A protein and the small-molecule ligand that binds it are described below.
Small molecule (SMILES): Nc1nc(=O)c2cc(CNc3ccc(C(=O)N[C@H](CCC(=O)O)C(=O)O)cc3)ccc2[nH]1

Sequence of chain 1.C:
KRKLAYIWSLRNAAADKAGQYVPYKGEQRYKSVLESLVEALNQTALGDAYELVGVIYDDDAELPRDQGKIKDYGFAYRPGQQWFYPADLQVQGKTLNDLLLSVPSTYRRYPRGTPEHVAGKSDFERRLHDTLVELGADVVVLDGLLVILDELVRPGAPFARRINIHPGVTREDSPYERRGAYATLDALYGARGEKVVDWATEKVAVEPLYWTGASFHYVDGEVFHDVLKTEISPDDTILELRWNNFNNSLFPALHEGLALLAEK

Binding-site contacts:
Ligand atom N18 contacts residue LYS72 of chain 1.C at 4.2 Å.
Ligand atom C19 contacts residue GLY71 of chain 1.C at 3.4 Å.
Ligand atom C22 contacts residue ASP75 of chain 1.C at 4.4 Å.
Ligand atom C11 contacts residue ARG68 of chain 1.C at 4.2 Å.
Ligand atom N29 contacts residue LYS19 of chain 1.C at 3.7 Å.
Ligand atom O03 contacts residue ARG68 of chain 1.C at 3.9 Å.
Ligand atom N10 contacts residue LYS72 of chain 1.C at 4.0 Å.
Ligand atom O31 contacts residue ASP75 of chain 1.C at 2.7 Å (salt-bridge).
Ligand atom C17 contacts residue LYS72 of chain 1.C at 4.0 Å.
Ligand atom C02 contacts residue ARG68 of chain 1.C at 4.1 Å.
Ligand atom O09 contacts residue ARG68 of chain 1.C at 4.1 Å.
Ligand atom N26 contacts residue LYS19 of chain 1.C at 4.3 Å.
Ligand atom C16 contacts residue GLY71 of chain 1.C at 3.1 Å.
Ligand atom C07 contacts residue LYS72 of chain 1.C at 3.5 Å.
Ligand atom C27 contacts residue LYS19 of chain 1.C at 3.8 Å.
Ligand atom C14 contacts residue LYS72 of chain 1.C at 3.6 Å.
Ligand atom C30 contacts residue LYS19 of chain 1.C at 4.2 Å.
Ligand atom C15 contacts residue LYS72 of chain 1.C at 4.3 Å.
Ligand atom O01 contacts residue ARG68 of chain 1.C at 4.0 Å.
Ligand atom C30 contacts residue ASP75 of chain 1.C at 3.7 Å.
Ligand atom C16 contacts residue LYS72 of chain 1.C at 4.0 Å.
Ligand atom C13 contacts residue LYS72 of chain 1.C at 3.5 Å.
Ligand atom N18 contacts residue GLY71 of chain 1.C at 3.1 Å (h-bond).
Ligand atom C14 contacts residue GLY71 of chain 1.C at 4.2 Å.
Ligand atom C12 contacts residue LYS72 of chain 1.C at 4.0 Å.
Ligand atom O08 contacts residue CIT1 of chain 1.M at 3.7 Å.
Ligand atom C17 contacts residue GLY71 of chain 1.C at 3.2 Å.
Ligand atom C06 contacts residue ARG68 of chain 1.C at 3.4 Å.
Ligand atom C06 contacts residue LYS72 of chain 1.C at 2.8 Å.
Ligand atom C11 contacts residue LYS72 of chain 1.C at 4.4 Å.
Ligand atom C07 contacts residue ARG68 of chain 1.C at 4.0 Å.
Ligand atom C15 contacts residue GLY71 of chain 1.C at 4.0 Å.
Ligand atom C07 contacts residue CIT1 of chain 1.M at 4.5 Å.
Ligand atom O08 contacts residue LYS72 of chain 1.C at 3.3 Å (salt-bridge).
Ligand atom C21 contacts residue ASP75 of chain 1.C at 4.3 Å.
Ligand atom C19 contacts residue LYS72 of chain 1.C at 3.7 Å.
Ligand atom C05 contacts residue LYS72 of chain 1.C at 3.4 Å.
Ligand atom O32 contacts residue ARG68 of chain 1.C at 3.8 Å.
Ligand atom N28 contacts residue LYS19 of chain 1.C at 4.0 Å.